Sequence of chain 1.A:
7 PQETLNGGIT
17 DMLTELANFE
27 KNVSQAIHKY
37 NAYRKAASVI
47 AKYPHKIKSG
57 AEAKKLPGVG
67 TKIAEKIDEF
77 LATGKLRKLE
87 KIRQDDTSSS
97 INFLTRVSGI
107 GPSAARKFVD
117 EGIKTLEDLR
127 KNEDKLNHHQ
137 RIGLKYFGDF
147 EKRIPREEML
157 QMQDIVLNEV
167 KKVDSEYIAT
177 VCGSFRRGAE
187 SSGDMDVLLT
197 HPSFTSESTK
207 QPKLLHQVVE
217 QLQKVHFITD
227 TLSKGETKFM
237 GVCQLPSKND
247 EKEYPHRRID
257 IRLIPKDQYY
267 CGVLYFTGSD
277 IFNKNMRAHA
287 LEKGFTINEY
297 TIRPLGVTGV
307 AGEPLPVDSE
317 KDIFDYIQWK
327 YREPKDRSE

This protein binds this small molecule.
Small molecule (SMILES): Cc1cn([C@H]2C[C@H](O[P](=O)(O)OC[C@H]3O[C@@H](n4ccc(N)nc4=O)C[C@@H]3O[P](=O)(O)OC[C@H]3O[C@@H](n4cnc5c(=O)nc(N)[nH]c54)C[C@@H]3O[P](=O)(O)OC[C@H]3O[C@@H](n4cnc5c(=O)nc(N)[nH]c54)C[C@@H]3O)[C@@H](CO[P](=O)(O)O[C@H]3C[C@H](n4cnc5c(=O)nc(N)[nH]c54)O[C@@H]3COP(=O)(O)O)O2)c(=O)[nH]c1=O

Binding-site contacts:
Ligand atom O5' contacts residue LYS35 of chain 1.A at 3.8 Å.
Ligand atom OP1 contacts residue THR67 of chain 1.A at 3.9 Å.
Ligand atom OP1 contacts residue GLY64 of chain 1.A at 2.9 Å (h-bond).
Ligand atom OP2 contacts residue THR67 of chain 1.A at 3.7 Å.
Ligand atom C3' contacts residue GLY66 of chain 1.A at 3.8 Å.
Ligand atom P contacts residue GLY66 of chain 1.A at 3.5 Å.
Ligand atom P contacts residue LYS68 of chain 1.A at 3.8 Å.
Ligand atom P contacts residue ILE69 of chain 1.A at 3.7 Å.
Ligand atom OP1 contacts residue GLY66 of chain 1.A at 2.7 Å (h-bond).
Ligand atom OP1 contacts residue VAL65 of chain 1.A at 3.6 Å.
Ligand atom OP2 contacts residue LYS68 of chain 1.A at 2.7 Å (salt-bridge).
Ligand atom OP1 contacts residue LEU62 of chain 1.A at 3.7 Å.
Ligand atom O3' contacts residue ILE69 of chain 1.A at 3.5 Å.
Ligand atom OP1 contacts residue LYS68 of chain 1.A at 3.7 Å.
Ligand atom C4' contacts residue GLY64 of chain 1.A at 3.4 Å.
Ligand atom O3' contacts residue GLY64 of chain 1.A at 3.4 Å.
Ligand atom P contacts residue LYS35 of chain 1.A at 3.8 Å.
Ligand atom O3' contacts residue VAL65 of chain 1.A at 3.5 Å (h-bond).
Ligand atom C5' contacts residue TYR39 of chain 1.A at 3.8 Å (hydrophobic).
Ligand atom C5' contacts residue GLY64 of chain 1.A at 3.2 Å.
Ligand atom OP2 contacts residue GLY66 of chain 1.A at 3.9 Å.
Ligand atom P contacts residue LYS68 of chain 1.A at 3.1 Å.
Ligand atom OP1 contacts residue LYS68 of chain 1.A at 2.5 Å (salt-bridge).
Ligand atom OP1 contacts residue NA1 of chain 1.F at 2.8 Å (h-bond).
Ligand atom O5' contacts residue GLY66 of chain 1.A at 3.2 Å (h-bond).
Ligand atom OP2 contacts residue VAL65 of chain 1.A at 3.6 Å.
Ligand atom OP2 contacts residue LYS68 of chain 1.A at 3.1 Å (salt-bridge).
Ligand atom OP1 contacts residue ILE69 of chain 1.A at 2.8 Å (h-bond).
Ligand atom P contacts residue NA1 of chain 1.F at 3.7 Å.
Ligand atom N3 contacts residue ALA38 of chain 1.A at 3.4 Å.
Ligand atom P contacts residue VAL65 of chain 1.A at 3.9 Å.
Ligand atom O4' contacts residue ALA38 of chain 1.A at 3.8 Å.
Ligand atom OP1 contacts residue PRO63 of chain 1.A at 3.7 Å.
Ligand atom OP2 contacts residue NA1 of chain 1.F at 3.7 Å.
Ligand atom P contacts residue GLY64 of chain 1.A at 3.9 Å.
Ligand atom OP3 contacts residue LYS35 of chain 1.A at 2.8 Å (salt-bridge).
Ligand atom OP2 contacts residue LYS72 of chain 1.A at 3.4 Å (salt-bridge).
Ligand atom C3' contacts residue LYS68 of chain 1.A at 3.8 Å.
Ligand atom OP2 contacts residue GLY66 of chain 1.A at 3.8 Å.
Ligand atom C5' contacts residue GLY66 of chain 1.A at 3.5 Å.